Sequence of chain 1.E:
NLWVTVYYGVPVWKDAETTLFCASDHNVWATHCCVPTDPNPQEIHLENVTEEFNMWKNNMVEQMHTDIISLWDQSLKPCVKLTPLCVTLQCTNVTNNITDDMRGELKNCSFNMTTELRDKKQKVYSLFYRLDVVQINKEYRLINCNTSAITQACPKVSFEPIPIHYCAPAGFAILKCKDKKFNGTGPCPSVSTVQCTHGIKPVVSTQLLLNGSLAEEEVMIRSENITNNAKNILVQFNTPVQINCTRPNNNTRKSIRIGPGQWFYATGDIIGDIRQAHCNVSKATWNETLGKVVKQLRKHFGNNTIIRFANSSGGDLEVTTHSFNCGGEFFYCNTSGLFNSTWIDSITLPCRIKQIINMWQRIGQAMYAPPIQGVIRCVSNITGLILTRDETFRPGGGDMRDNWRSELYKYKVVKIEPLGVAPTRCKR

Binding-site contacts:
Ligand atom C5 contacts residue GLU213 of chain 1.E at 4.3 Å.
Ligand atom C1 contacts residue VAL446 of chain 1.E at 4.0 Å (hydrophobic).
Ligand atom C8 contacts residue CYS379 of chain 1.E at 3.8 Å (hydrophobic).
Ligand atom C5 contacts residue VAL446 of chain 1.E at 3.4 Å (hydrophobic).
Ligand atom C4 contacts residue GLU213 of chain 1.E at 4.1 Å.
Ligand atom O3 contacts residue GLU213 of chain 1.E at 3.2 Å (salt-bridge).
Ligand atom C8 contacts residue VAL446 of chain 1.E at 4.3 Å (hydrophobic).
Ligand atom C1 contacts residue SER447 of chain 1.E at 4.0 Å.
Ligand atom N2 contacts residue SER447 of chain 1.E at 4.2 Å.
Ligand atom C7 contacts residue ASN264 of chain 1.E at 4.0 Å.
Ligand atom C1 contacts residue ASN264 of chain 1.E at 1.5 Å.
Ligand atom O7 contacts residue LEU263 of chain 1.E at 3.4 Å.
Ligand atom C6 contacts residue NAG1 of chain 1.WA at 3.9 Å.
Ligand atom C3 contacts residue GLU213 of chain 1.E at 4.1 Å.
Ligand atom C2 contacts residue ASN264 of chain 1.E at 2.5 Å.
Ligand atom N2 contacts residue ASN264 of chain 1.E at 2.9 Å (h-bond).
Ligand atom O7 contacts residue ASN264 of chain 1.E at 4.2 Å.
Ligand atom O4 contacts residue VAL446 of chain 1.E at 3.9 Å.
Ligand atom O5 contacts residue GLU213 of chain 1.E at 3.8 Å.
Ligand atom O6 contacts residue GLY380 of chain 1.E at 4.0 Å.
Ligand atom C3 contacts residue VAL446 of chain 1.E at 3.9 Å (hydrophobic).
Ligand atom C4 contacts residue VAL446 of chain 1.E at 4.0 Å (hydrophobic).
Ligand atom O7 contacts residue VAL446 of chain 1.E at 3.7 Å.
Ligand atom O5 contacts residue NAG1 of chain 1.WA at 4.0 Å.
Ligand atom C4 contacts residue ASN264 of chain 1.E at 4.3 Å.
Ligand atom C3 contacts residue ASN264 of chain 1.E at 3.9 Å.
Ligand atom C8 contacts residue ASN378 of chain 1.E at 3.0 Å.
Ligand atom C8 contacts residue PHE377 of chain 1.E at 3.9 Å (hydrophobic).
Ligand atom O6 contacts residue LYS254 of chain 1.E at 4.1 Å.
Ligand atom O7 contacts residue PHE377 of chain 1.E at 3.6 Å.
Ligand atom O3 contacts residue CYS379 of chain 1.E at 3.6 Å.
Ligand atom C6 contacts residue GLU213 of chain 1.E at 3.8 Å.
Ligand atom O5 contacts residue LYS254 of chain 1.E at 4.2 Å.
Ligand atom O7 contacts residue SER447 of chain 1.E at 4.2 Å.
Ligand atom O7 contacts residue VAL256 of chain 1.E at 4.2 Å.
Ligand atom C5 contacts residue NAG1 of chain 1.WA at 3.9 Å.
Ligand atom C5 contacts residue ASN264 of chain 1.E at 3.8 Å.
Ligand atom O5 contacts residue VAL446 of chain 1.E at 4.1 Å.
Ligand atom O5 contacts residue ASN264 of chain 1.E at 2.4 Å (h-bond).
Ligand atom C7 contacts residue PHE377 of chain 1.E at 4.0 Å (hydrophobic).

This protein binds this small molecule.
Small molecule (SMILES): CC(=O)N[C@H]1[C@H](O[C@H]2[C@H](O)[C@@H](NC(C)=O)CO[C@@H]2CO)O[C@H](CO)[C@@H](O[C@@H]2O[C@H](CO)[C@@H](O)[C@H](O[C@H]3O[C@H](CO)[C@@H](O)[C@H](O)[C@@H]3O)[C@@H]2O)[C@@H]1O